This protein binds this small molecule.
Small molecule (SMILES): CCCCCCCCCCCC[N+](C)(C)CCCS(=O)(=O)O

Binding-site contacts:
Ligand atom O1S contacts residue ARG98 of chain 37.A at 3.6 Å.
Ligand atom C1 contacts residue ARG224 of chain 37.A at 3.8 Å.
Ligand atom C14 contacts residue ARG224 of chain 37.A at 4.5 Å.
Ligand atom C3 contacts residue ARG98 of chain 37.A at 3.2 Å.
Ligand atom C1 contacts residue ARG98 of chain 37.A at 3.2 Å.
Ligand atom C13 contacts residue ARG224 of chain 37.A at 4.1 Å.
Ligand atom C16 contacts residue ARG224 of chain 37.A at 4.0 Å.
Ligand atom O1S contacts residue ASP228 of chain 37.A at 3.6 Å.
Ligand atom N1 contacts residue TRP117 of chain 37.A at 4.1 Å.
Ligand atom C2 contacts residue ARG224 of chain 37.A at 3.8 Å.
Ligand atom C3 contacts residue TRP117 of chain 37.A at 3.5 Å (hydrophobic).
Ligand atom C3 contacts residue ARG224 of chain 37.A at 3.5 Å.
Ligand atom C16 contacts residue TRP117 of chain 37.A at 3.7 Å (hydrophobic).
Ligand atom N1 contacts residue ARG224 of chain 37.A at 4.2 Å.
Ligand atom C2 contacts residue ARG98 of chain 37.A at 3.4 Å.
Ligand atom S1 contacts residue ARG98 of chain 37.A at 4.4 Å.
Ligand atom O3S contacts residue THR226 of chain 37.A at 4.0 Å.
Ligand atom O1S contacts residue THR226 of chain 37.A at 4.3 Å.
Ligand atom C15 contacts residue TRP117 of chain 37.A at 4.2 Å (hydrophobic).
Ligand atom C15 contacts residue ARG224 of chain 37.A at 3.3 Å.
Ligand atom N1 contacts residue ARG98 of chain 37.A at 4.3 Å.

Sequence of chain 37.A:
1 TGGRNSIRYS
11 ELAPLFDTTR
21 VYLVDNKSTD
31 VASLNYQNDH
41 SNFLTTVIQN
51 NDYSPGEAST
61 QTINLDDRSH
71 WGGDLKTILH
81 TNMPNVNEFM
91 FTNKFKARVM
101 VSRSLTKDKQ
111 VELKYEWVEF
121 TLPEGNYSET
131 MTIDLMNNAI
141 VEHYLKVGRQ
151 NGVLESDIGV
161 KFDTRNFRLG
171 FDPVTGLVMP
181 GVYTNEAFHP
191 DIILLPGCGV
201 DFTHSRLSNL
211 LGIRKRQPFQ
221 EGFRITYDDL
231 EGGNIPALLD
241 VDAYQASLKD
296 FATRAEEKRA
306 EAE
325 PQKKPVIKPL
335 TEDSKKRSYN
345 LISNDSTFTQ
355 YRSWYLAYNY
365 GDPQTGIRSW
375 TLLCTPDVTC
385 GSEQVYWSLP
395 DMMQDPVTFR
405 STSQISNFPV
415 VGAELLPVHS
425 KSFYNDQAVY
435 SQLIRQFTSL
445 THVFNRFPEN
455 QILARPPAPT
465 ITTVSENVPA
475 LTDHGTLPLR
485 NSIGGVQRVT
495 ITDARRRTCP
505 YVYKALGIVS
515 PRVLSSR